Binding-site contacts:
Ligand atom CB contacts residue ASN38 of chain 1.A at 3.4 Å.
Ligand atom CA contacts residue THR41 of chain 1.A at 3.5 Å.
Ligand atom CD1 contacts residue TYR24 of chain 1.A at 3.4 Å (hydrophobic).
Ligand atom N contacts residue ASN38 of chain 1.A at 3.4 Å (h-bond).
Ligand atom CG2 contacts residue ALA64 of chain 1.A at 3.4 Å (hydrophobic).
Ligand atom OH contacts residue ASP21 of chain 1.A at 3.3 Å (salt-bridge).
Ligand atom OE2 contacts residue GLN34 of chain 1.A at 3.5 Å (h-bond).
Ligand atom CD2 contacts residue LEU66 of chain 1.A at 3.7 Å (hydrophobic).
Ligand atom CG contacts residue LEU66 of chain 1.A at 3.4 Å (hydrophobic).
Ligand atom CD1 contacts residue LEU27 of chain 1.A at 3.7 Å (hydrophobic).
Ligand atom CG contacts residue GLN34 of chain 1.A at 3.7 Å.
Ligand atom CB contacts residue TYR24 of chain 1.A at 3.5 Å (hydrophobic).
Ligand atom CD1 contacts residue LEU66 of chain 1.A at 3.7 Å (hydrophobic).
Ligand atom CE2 contacts residue ASP21 of chain 1.A at 3.7 Å.
Ligand atom CD1 contacts residue THR41 of chain 1.A at 3.8 Å.
Ligand atom CB contacts residue LYS37 of chain 1.A at 3.7 Å.
Ligand atom O contacts residue THR41 of chain 1.A at 3.4 Å.
Ligand atom OE2 contacts residue ASN38 of chain 1.A at 3.0 Å (h-bond).
Ligand atom CB contacts residue TYR24 of chain 1.A at 3.5 Å (hydrophobic).
Ligand atom CD2 contacts residue LEU66 of chain 1.A at 3.6 Å (hydrophobic).
Ligand atom C contacts residue THR41 of chain 1.A at 3.5 Å.
Ligand atom CD2 contacts residue TYR24 of chain 1.A at 3.5 Å (hydrophobic).
Ligand atom CB contacts residue THR41 of chain 1.A at 3.6 Å.
Ligand atom CD1 contacts residue THR41 of chain 1.A at 3.8 Å.
Ligand atom O contacts residue ALA42 of chain 1.A at 3.2 Å.
Ligand atom CD1 contacts residue LEU45 of chain 1.A at 3.7 Å (hydrophobic).
Ligand atom OH contacts residue MET70 of chain 1.A at 3.7 Å.
Ligand atom C contacts residue ASN38 of chain 1.A at 3.8 Å.
Ligand atom CD1 contacts residue LEU66 of chain 1.A at 3.7 Å (hydrophobic).
Ligand atom CD contacts residue GLN34 of chain 1.A at 3.6 Å.
Ligand atom CG2 contacts residue LEU66 of chain 1.A at 3.7 Å (hydrophobic).
Ligand atom CB contacts residue ASN38 of chain 1.A at 3.2 Å.
Ligand atom O contacts residue THR41 of chain 1.A at 3.5 Å.
Ligand atom CA contacts residue ASN38 of chain 1.A at 3.4 Å.
Ligand atom CB contacts residue LEU66 of chain 1.A at 3.7 Å (hydrophobic).
Ligand atom CD2 contacts residue VAL20 of chain 1.A at 3.7 Å (hydrophobic).
Ligand atom CG1 contacts residue THR41 of chain 1.A at 3.7 Å.
Ligand atom N contacts residue ASN38 of chain 1.A at 2.8 Å (h-bond).
Ligand atom N contacts residue THR41 of chain 1.A at 3.5 Å (h-bond).
Ligand atom OH contacts residue VAL20 of chain 1.A at 3.4 Å.

Sequence of chain 1.A:
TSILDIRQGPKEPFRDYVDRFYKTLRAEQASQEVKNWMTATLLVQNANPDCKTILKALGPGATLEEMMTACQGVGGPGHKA

A small-molecule ligand and the protein it binds are described below.
Small molecule (SMILES): CC[C@H](C)[C@H](N)C(=O)N[C@H](C(=O)N[C@@H](Cc1ccccc1)C(=O)N[C@@H](CCC(=O)O)C(=O)N[C@@H](CC(=O)O)C(=O)N[C@@H](CC(C)C)C(=O)N[C@@H](CC(C)C)C(=O)N[C@@H](CC(=O)O)C(=O)N[C@@H](Cc1ccc(O)cc1)C(=O)N[C@@H](Cc1ccc(O)cc1)C(=O)NCC=O)[C@@H](C)O